Sequence of chain 1.A:
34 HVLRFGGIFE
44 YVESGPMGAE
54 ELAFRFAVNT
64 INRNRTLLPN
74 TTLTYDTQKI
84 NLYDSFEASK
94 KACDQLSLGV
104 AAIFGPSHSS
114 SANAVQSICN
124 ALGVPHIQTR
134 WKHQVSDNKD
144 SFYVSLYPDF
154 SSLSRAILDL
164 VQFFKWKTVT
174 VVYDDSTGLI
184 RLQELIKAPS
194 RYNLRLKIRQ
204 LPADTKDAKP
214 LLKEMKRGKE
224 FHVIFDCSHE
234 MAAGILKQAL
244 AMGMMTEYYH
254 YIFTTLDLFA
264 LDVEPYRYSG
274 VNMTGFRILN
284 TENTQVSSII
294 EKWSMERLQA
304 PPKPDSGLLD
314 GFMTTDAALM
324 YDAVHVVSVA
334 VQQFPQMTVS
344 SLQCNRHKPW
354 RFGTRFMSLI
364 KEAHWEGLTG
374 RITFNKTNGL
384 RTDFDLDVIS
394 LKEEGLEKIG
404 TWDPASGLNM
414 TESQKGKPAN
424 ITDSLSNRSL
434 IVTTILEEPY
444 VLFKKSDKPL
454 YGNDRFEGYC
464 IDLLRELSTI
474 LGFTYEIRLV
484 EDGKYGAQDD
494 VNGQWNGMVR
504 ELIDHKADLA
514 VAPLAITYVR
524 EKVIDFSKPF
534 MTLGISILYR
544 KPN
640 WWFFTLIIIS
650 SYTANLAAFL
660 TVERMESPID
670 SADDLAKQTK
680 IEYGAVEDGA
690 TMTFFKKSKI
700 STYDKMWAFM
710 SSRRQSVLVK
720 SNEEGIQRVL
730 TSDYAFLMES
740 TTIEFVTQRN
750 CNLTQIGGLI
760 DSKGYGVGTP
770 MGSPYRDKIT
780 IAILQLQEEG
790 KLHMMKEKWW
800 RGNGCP

The small molecule below binds the protein below.
Small molecule (SMILES): CC(=O)N[C@@H]1[C@@H](O)[C@H](O)[C@@H](CO)O[C@H]1O

Binding-site contacts:
Ligand atom C2 contacts residue THR69 of chain 1.A at 4.4 Å.
Ligand atom O7 contacts residue ASN67 of chain 1.A at 3.4 Å (h-bond).
Ligand atom N2 contacts residue ASN67 of chain 1.A at 3.0 Å (h-bond).
Ligand atom C2 contacts residue ASN67 of chain 1.A at 2.5 Å.
Ligand atom O5 contacts residue ASN67 of chain 1.A at 2.3 Å (h-bond).
Ligand atom C1 contacts residue THR69 of chain 1.A at 3.8 Å.
Ligand atom C4 contacts residue ASN67 of chain 1.A at 4.2 Å.
Ligand atom O6 contacts residue TRP368 of chain 1.A at 4.3 Å.
Ligand atom N2 contacts residue THR69 of chain 1.A at 4.0 Å.
Ligand atom C5 contacts residue THR69 of chain 1.A at 4.4 Å.
Ligand atom O5 contacts residue THR69 of chain 1.A at 4.4 Å.
Ligand atom C6 contacts residue TRP368 of chain 1.A at 4.0 Å (hydrophobic).
Ligand atom C3 contacts residue ASN67 of chain 1.A at 3.8 Å.
Ligand atom C1 contacts residue ASN67 of chain 1.A at 1.4 Å.
Ligand atom C8 contacts residue ASN67 of chain 1.A at 3.9 Å.
Ligand atom C7 contacts residue ASN67 of chain 1.A at 3.4 Å.
Ligand atom C5 contacts residue ASN67 of chain 1.A at 3.6 Å.